Binding-site contacts:
Ligand atom C3 contacts residue ASN135 of chain 1.A at 3.9 Å.
Ligand atom O7 contacts residue THR134 of chain 1.A at 4.3 Å.
Ligand atom N2 contacts residue LYS149 of chain 1.A at 4.1 Å.
Ligand atom N2 contacts residue ASN135 of chain 1.A at 2.9 Å (h-bond).
Ligand atom C5 contacts residue ASN135 of chain 1.A at 3.8 Å.
Ligand atom C8 contacts residue LYS149 of chain 1.A at 4.0 Å.
Ligand atom C8 contacts residue CYS133 of chain 1.A at 3.6 Å (hydrophobic).
Ligand atom C1 contacts residue ASN135 of chain 1.A at 1.5 Å.
Ligand atom C4 contacts residue ASN135 of chain 1.A at 4.4 Å.
Ligand atom C8 contacts residue ASN135 of chain 1.A at 3.6 Å.
Ligand atom O5 contacts residue ASN135 of chain 1.A at 2.5 Å (h-bond).
Ligand atom N2 contacts residue TYR193 of chain 1.A at 4.2 Å.
Ligand atom C8 contacts residue THR134 of chain 1.A at 3.5 Å.
Ligand atom O7 contacts residue ASN135 of chain 1.A at 3.5 Å (h-bond).
Ligand atom C2 contacts residue ASN135 of chain 1.A at 2.5 Å.
Ligand atom C7 contacts residue TYR193 of chain 1.A at 4.1 Å (hydrophobic).
Ligand atom C7 contacts residue THR134 of chain 1.A at 4.2 Å.
Ligand atom C7 contacts residue ASN135 of chain 1.A at 3.4 Å.
Ligand atom C8 contacts residue TYR193 of chain 1.A at 3.6 Å (hydrophobic).
Ligand atom O3 contacts residue TYR193 of chain 1.A at 4.5 Å.
Ligand atom O7 contacts residue ASN190 of chain 1.A at 3.1 Å (h-bond).
Ligand atom C7 contacts residue ASN190 of chain 1.A at 4.2 Å.

Sequence of chain 1.A:
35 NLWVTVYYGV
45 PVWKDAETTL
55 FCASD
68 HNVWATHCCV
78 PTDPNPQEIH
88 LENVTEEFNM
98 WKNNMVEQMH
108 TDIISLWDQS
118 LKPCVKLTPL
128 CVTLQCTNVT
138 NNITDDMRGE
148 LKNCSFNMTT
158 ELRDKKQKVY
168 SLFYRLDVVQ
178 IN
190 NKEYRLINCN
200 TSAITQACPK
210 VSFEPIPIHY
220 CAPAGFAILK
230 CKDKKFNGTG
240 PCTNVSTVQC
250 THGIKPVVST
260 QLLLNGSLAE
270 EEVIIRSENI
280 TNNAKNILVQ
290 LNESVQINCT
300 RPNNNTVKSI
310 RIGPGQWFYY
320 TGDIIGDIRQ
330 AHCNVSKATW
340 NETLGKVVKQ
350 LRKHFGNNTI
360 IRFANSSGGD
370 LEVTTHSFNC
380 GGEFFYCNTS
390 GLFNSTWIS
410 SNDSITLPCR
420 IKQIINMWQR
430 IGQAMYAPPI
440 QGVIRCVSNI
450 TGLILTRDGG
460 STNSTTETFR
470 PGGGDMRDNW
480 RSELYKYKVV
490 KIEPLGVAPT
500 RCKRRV

This protein binds this small molecule.
Small molecule (SMILES): CC(=O)N[C@@H]1[C@@H](O)[C@H](O)[C@@H](CO)O[C@H]1O